A small-molecule ligand and the protein it binds are described below.
Small molecule (SMILES): CC(=O)N[C@H]1[C@H](O[C@H]2[C@H](O)[C@@H](NC(C)=O)CO[C@@H]2CO)O[C@H](CO)[C@@H](O[C@@H]2O[C@H](CO[C@H]3O[C@H](CO)[C@@H](O)[C@H](O)[C@@H]3O)[C@@H](O)[C@H](O[C@H]3O[C@H](CO)[C@@H](O)[C@H](O)[C@@H]3O)[C@@H]2O)[C@@H]1O

Sequence of chain 1.A:
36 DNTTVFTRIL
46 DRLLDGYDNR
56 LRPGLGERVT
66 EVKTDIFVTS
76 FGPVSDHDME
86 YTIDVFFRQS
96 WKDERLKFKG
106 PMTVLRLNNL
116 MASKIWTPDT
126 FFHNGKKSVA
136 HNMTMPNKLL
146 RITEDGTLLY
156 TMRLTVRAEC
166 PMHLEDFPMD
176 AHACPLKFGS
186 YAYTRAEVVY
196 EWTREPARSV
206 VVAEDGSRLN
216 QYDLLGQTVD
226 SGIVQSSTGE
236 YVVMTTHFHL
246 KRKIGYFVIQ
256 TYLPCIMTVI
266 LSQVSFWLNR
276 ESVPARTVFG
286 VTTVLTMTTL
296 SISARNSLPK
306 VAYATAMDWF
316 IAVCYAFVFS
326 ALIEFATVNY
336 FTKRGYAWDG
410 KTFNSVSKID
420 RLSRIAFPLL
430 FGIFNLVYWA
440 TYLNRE

Sequence of chain 1.C:
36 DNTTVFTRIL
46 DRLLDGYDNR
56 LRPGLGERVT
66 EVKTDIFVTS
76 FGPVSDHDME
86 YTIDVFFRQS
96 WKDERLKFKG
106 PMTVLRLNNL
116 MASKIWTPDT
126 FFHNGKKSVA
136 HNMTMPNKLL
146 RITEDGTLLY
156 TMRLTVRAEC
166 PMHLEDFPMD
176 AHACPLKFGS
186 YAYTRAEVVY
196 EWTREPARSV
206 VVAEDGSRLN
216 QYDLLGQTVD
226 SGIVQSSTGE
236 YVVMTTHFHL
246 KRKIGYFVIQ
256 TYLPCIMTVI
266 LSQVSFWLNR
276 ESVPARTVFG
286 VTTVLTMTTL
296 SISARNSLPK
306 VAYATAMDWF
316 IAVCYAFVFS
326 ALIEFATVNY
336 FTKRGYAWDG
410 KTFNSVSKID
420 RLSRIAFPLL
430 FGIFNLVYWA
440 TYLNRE

Sequence of chain 1.B:
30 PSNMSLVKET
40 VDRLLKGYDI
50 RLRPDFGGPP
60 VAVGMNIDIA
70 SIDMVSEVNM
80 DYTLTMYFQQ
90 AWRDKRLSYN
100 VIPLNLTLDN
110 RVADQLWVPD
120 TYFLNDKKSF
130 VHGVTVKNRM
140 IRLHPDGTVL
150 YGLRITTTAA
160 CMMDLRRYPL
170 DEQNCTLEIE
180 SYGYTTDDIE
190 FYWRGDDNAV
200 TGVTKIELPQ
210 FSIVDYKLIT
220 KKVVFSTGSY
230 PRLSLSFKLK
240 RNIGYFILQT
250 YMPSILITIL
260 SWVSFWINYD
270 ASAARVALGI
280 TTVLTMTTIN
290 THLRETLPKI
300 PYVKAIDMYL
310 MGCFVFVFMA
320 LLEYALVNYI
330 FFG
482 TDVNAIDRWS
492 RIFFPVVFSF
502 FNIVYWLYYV

Binding-site contacts:
Ligand atom C3 contacts residue ASN137 of chain 1.C at 3.8 Å.
Ligand atom N2 contacts residue MAN6 of chain 1.M at 4.2 Å.
Ligand atom C8 contacts residue ILE49 of chain 1.B at 4.5 Å (hydrophobic).
Ligand atom C7 contacts residue ASP113 of chain 1.B at 4.0 Å.
Ligand atom C7 contacts residue MAN6 of chain 1.M at 4.3 Å.
Ligand atom C6 contacts residue MET140 of chain 1.C at 4.2 Å (hydrophobic).
Ligand atom O6 contacts residue MET140 of chain 1.C at 3.2 Å.
Ligand atom C8 contacts residue LEU115 of chain 1.C at 4.3 Å (hydrophobic).
Ligand atom O7 contacts residue ASP113 of chain 1.B at 2.9 Å (salt-bridge).
Ligand atom C7 contacts residue ASN137 of chain 1.C at 3.5 Å.
Ligand atom N2 contacts residue ASN137 of chain 1.C at 2.9 Å (h-bond).
Ligand atom C4 contacts residue ASP113 of chain 1.B at 4.4 Å.
Ligand atom C5 contacts residue ASN137 of chain 1.C at 3.6 Å.
Ligand atom C4 contacts residue ASN137 of chain 1.C at 4.3 Å.
Ligand atom C8 contacts residue MET140 of chain 1.C at 4.3 Å (hydrophobic).
Ligand atom O7 contacts residue ASN137 of chain 1.C at 3.7 Å.
Ligand atom O5 contacts residue ASN137 of chain 1.C at 2.4 Å (h-bond).
Ligand atom C1 contacts residue PRO141 of chain 1.C at 4.4 Å (hydrophobic).
Ligand atom C2 contacts residue ASN137 of chain 1.C at 2.5 Å.
Ligand atom C5 contacts residue PRO141 of chain 1.C at 4.2 Å (hydrophobic).
Ligand atom C8 contacts residue ASP113 of chain 1.B at 3.9 Å.
Ligand atom O3 contacts residue ASP113 of chain 1.B at 4.4 Å.
Ligand atom C5 contacts residue ASP113 of chain 1.B at 4.5 Å.
Ligand atom O4 contacts residue ASP113 of chain 1.B at 4.0 Å.
Ligand atom O6 contacts residue PRO141 of chain 1.C at 4.2 Å.
Ligand atom C2 contacts residue GLN114 of chain 1.B at 4.2 Å.
Ligand atom C6 contacts residue PRO141 of chain 1.C at 4.4 Å (hydrophobic).
Ligand atom O5 contacts residue PRO141 of chain 1.C at 4.3 Å.
Ligand atom O2 contacts residue GLN114 of chain 1.B at 3.2 Å (h-bond).
Ligand atom C3 contacts residue ASP113 of chain 1.B at 4.1 Å.
Ligand atom C1 contacts residue ASN137 of chain 1.C at 1.4 Å.
Ligand atom C8 contacts residue MAN6 of chain 1.M at 3.3 Å.
Ligand atom O6 contacts residue SER118 of chain 1.A at 4.1 Å.